The small molecule below binds the protein below.
Small molecule (SMILES): CC(=O)N[C@@H]1[C@@H](O)[C@H](O)[C@@H](CO)O[C@H]1O

Sequence of chain 1.C:
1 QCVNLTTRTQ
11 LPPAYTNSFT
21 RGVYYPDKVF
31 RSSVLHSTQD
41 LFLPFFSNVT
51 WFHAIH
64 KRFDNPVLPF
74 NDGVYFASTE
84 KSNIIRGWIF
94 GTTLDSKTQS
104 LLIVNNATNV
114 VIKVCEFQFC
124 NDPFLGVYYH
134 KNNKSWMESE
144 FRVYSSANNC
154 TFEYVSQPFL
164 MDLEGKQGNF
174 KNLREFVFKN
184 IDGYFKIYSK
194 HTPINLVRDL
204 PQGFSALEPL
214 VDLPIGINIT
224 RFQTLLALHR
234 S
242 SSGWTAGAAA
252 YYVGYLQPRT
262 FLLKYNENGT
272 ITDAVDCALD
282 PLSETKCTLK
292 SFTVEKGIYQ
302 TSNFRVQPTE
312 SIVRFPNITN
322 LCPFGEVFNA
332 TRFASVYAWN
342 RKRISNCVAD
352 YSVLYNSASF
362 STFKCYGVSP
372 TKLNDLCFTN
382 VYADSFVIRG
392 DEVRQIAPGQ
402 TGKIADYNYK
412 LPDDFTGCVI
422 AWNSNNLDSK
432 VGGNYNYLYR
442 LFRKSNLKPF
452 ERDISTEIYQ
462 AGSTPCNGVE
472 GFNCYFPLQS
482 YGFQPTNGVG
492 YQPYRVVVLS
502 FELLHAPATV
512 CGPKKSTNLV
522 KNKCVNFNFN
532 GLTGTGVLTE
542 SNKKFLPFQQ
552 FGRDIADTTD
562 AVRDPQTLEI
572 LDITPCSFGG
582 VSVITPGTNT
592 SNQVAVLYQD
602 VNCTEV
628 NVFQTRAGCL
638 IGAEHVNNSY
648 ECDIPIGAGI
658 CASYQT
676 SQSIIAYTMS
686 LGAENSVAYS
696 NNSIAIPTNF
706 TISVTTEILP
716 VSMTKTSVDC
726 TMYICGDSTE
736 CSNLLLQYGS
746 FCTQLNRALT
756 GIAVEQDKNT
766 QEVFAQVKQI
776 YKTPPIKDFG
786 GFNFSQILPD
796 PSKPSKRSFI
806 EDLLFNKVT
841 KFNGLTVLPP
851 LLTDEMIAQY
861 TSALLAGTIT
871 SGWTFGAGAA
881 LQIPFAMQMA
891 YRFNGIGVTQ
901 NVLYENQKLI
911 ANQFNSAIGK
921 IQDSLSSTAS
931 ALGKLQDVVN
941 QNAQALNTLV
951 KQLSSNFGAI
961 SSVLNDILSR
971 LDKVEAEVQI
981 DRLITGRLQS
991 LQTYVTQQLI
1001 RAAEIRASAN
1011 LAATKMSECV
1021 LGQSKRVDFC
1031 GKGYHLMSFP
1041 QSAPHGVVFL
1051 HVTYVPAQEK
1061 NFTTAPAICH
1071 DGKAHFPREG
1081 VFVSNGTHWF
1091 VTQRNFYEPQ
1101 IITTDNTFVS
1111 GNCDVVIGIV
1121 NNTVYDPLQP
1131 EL

Binding-site contacts:
Ligand atom C2 contacts residue GLN631 of chain 1.C at 4.2 Å.
Ligand atom C8 contacts residue GLN631 of chain 1.C at 4.4 Å.
Ligand atom C7 contacts residue THR605 of chain 1.C at 4.5 Å.
Ligand atom C5 contacts residue ASN603 of chain 1.C at 3.6 Å.
Ligand atom C1 contacts residue ASN603 of chain 1.C at 1.4 Å.
Ligand atom C4 contacts residue ASN603 of chain 1.C at 4.1 Å.
Ligand atom C7 contacts residue GLN631 of chain 1.C at 3.5 Å.
Ligand atom N2 contacts residue THR605 of chain 1.C at 4.1 Å.
Ligand atom C3 contacts residue ASN603 of chain 1.C at 3.8 Å.
Ligand atom C8 contacts residue THR605 of chain 1.C at 3.8 Å.
Ligand atom N2 contacts residue ASN603 of chain 1.C at 3.0 Å (h-bond).
Ligand atom O7 contacts residue GLN631 of chain 1.C at 2.8 Å (h-bond).
Ligand atom C8 contacts residue CYS604 of chain 1.C at 3.3 Å (hydrophobic).
Ligand atom N2 contacts residue GLN631 of chain 1.C at 4.1 Å.
Ligand atom C7 contacts residue ASN603 of chain 1.C at 3.6 Å.
Ligand atom C2 contacts residue ASN603 of chain 1.C at 2.4 Å.
Ligand atom C7 contacts residue CYS604 of chain 1.C at 4.5 Å (hydrophobic).
Ligand atom O7 contacts residue ASN603 of chain 1.C at 3.9 Å.
Ligand atom O5 contacts residue ASN603 of chain 1.C at 2.3 Å (h-bond).
Ligand atom C1 contacts residue GLN631 of chain 1.C at 4.5 Å.